Sequence of chain 1.A:
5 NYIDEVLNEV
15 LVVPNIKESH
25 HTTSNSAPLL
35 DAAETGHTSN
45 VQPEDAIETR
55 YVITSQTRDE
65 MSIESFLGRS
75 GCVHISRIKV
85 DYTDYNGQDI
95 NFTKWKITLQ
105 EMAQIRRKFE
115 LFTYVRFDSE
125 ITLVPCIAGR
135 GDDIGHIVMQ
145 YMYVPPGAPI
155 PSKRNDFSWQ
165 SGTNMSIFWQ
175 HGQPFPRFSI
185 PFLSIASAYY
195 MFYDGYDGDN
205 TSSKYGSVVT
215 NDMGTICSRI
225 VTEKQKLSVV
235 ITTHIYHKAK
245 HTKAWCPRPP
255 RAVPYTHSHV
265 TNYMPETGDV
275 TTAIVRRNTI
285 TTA

Binding-site contacts:
Ligand atom N5 contacts residue TYR193 of chain 1.A at 4.0 Å.
Ligand atom C7 contacts residue THR102 of chain 1.A at 4.2 Å.
Ligand atom C13 contacts residue THR102 of chain 1.A at 4.3 Å.
Ligand atom C3 contacts residue TYR193 of chain 1.A at 3.8 Å (hydrophobic).
Ligand atom C21 contacts residue TYR147 of chain 1.A at 2.7 Å (hydrophobic).
Ligand atom N5 contacts residue MET217 of chain 1.A at 3.3 Å (h-bond).
Ligand atom C17 contacts residue TYR147 of chain 1.A at 4.0 Å (hydrophobic).
Ligand atom C8 contacts residue LEU103 of chain 1.A at 3.1 Å (hydrophobic).
Ligand atom C18 contacts residue ILE220 of chain 1.A at 4.3 Å (hydrophobic).
Ligand atom C21 contacts residue ILE220 of chain 1.A at 3.5 Å (hydrophobic).
Ligand atom C3 contacts residue LEU103 of chain 1.A at 4.2 Å (hydrophobic).
Ligand atom C14 contacts residue ILE101 of chain 1.A at 4.1 Å (hydrophobic).
Ligand atom C19 contacts residue ILE125 of chain 1.A at 3.2 Å (hydrophobic).
Ligand atom N4 contacts residue TYR193 of chain 1.A at 3.5 Å.
Ligand atom C10 contacts residue HIS241 of chain 1.A at 3.6 Å.
Ligand atom C13 contacts residue ILE101 of chain 1.A at 3.4 Å (hydrophobic).
Ligand atom C14 contacts residue MET217 of chain 1.A at 3.9 Å (hydrophobic).
Ligand atom C17 contacts residue ILE220 of chain 1.A at 3.9 Å (hydrophobic).
Ligand atom C18 contacts residue ILE125 of chain 1.A at 4.2 Å (hydrophobic).
Ligand atom C16 contacts residue TYR147 of chain 1.A at 4.3 Å (hydrophobic).
Ligand atom C18 contacts residue PHE182 of chain 1.A at 4.0 Å (hydrophobic).
Ligand atom C14 contacts residue LEU187 of chain 1.A at 4.3 Å (hydrophobic).
Ligand atom C1 contacts residue TYR193 of chain 1.A at 3.8 Å (hydrophobic).
Ligand atom C1 contacts residue TYR194 of chain 1.A at 4.2 Å (hydrophobic).
Ligand atom O2 contacts residue MET195 of chain 1.A at 4.4 Å.
Ligand atom N4 contacts residue MET217 of chain 1.A at 3.3 Å.
Ligand atom C1 contacts residue MET195 of chain 1.A at 4.3 Å (hydrophobic).
Ligand atom C10 contacts residue SER123 of chain 1.A at 4.2 Å.
Ligand atom C6 contacts residue THR102 of chain 1.A at 4.3 Å.
Ligand atom C7 contacts residue LEU103 of chain 1.A at 3.2 Å (hydrophobic).
Ligand atom C20 contacts residue ILE125 of chain 1.A at 3.4 Å (hydrophobic).
Ligand atom C16 contacts residue ILE101 of chain 1.A at 3.5 Å (hydrophobic).
Ligand atom C3 contacts residue PHE121 of chain 1.A at 4.4 Å (hydrophobic).
Ligand atom C21 contacts residue ILE101 of chain 1.A at 4.0 Å (hydrophobic).
Ligand atom O2 contacts residue TYR193 of chain 1.A at 3.4 Å.
Ligand atom C8 contacts residue PHE121 of chain 1.A at 4.3 Å (hydrophobic).
Ligand atom C1 contacts residue ASN215 of chain 1.A at 3.6 Å.
Ligand atom C11 contacts residue HIS241 of chain 1.A at 3.7 Å.
Ligand atom C15 contacts residue ILE101 of chain 1.A at 4.1 Å (hydrophobic).
Ligand atom C17 contacts residue ILE101 of chain 1.A at 3.8 Å (hydrophobic).

A small-molecule ligand and the protein it binds are described below.
Small molecule (SMILES): COc1ccc(N2CCN(c3cccc(C)c3)CC2)nn1